This small molecule binds to this protein.
Small molecule (SMILES): CC(=O)N[C@@H]1[C@@H](O)[C@H](O)[C@@H](CO)O[C@H]1O

Binding-site contacts:
Ligand atom O6 contacts residue SER89 of chain 30.D at 2.8 Å (h-bond).
Ligand atom C6 contacts residue LEU91 of chain 30.D at 4.2 Å (hydrophobic).
Ligand atom C5 contacts residue SER89 of chain 30.D at 3.3 Å.
Ligand atom C5 contacts residue LEU151 of chain 30.D at 3.8 Å (hydrophobic).
Ligand atom C5 contacts residue ASN87 of chain 30.D at 3.7 Å.
Ligand atom C7 contacts residue ASN87 of chain 30.D at 3.8 Å.
Ligand atom O5 contacts residue ASN87 of chain 30.D at 2.3 Å (h-bond).
Ligand atom C6 contacts residue SER89 of chain 30.D at 3.6 Å.
Ligand atom C8 contacts residue ILE155 of chain 30.D at 3.7 Å (hydrophobic).
Ligand atom O7 contacts residue ASN87 of chain 30.D at 4.1 Å.
Ligand atom O5 contacts residue SER89 of chain 30.D at 2.8 Å (h-bond).
Ligand atom C1 contacts residue ASN87 of chain 30.D at 1.4 Å.
Ligand atom C6 contacts residue LEU151 of chain 30.D at 3.7 Å (hydrophobic).
Ligand atom C3 contacts residue LEU151 of chain 30.D at 4.2 Å (hydrophobic).
Ligand atom N2 contacts residue ASN87 of chain 30.D at 2.9 Å (h-bond).
Ligand atom O6 contacts residue LEU151 of chain 30.D at 3.4 Å.
Ligand atom C1 contacts residue SER89 of chain 30.D at 3.3 Å.
Ligand atom O6 contacts residue LEU91 of chain 30.D at 4.0 Å.
Ligand atom O4 contacts residue LEU151 of chain 30.D at 3.3 Å.
Ligand atom C3 contacts residue ASN87 of chain 30.D at 3.8 Å.
Ligand atom N2 contacts residue ILE155 of chain 30.D at 4.1 Å.
Ligand atom C2 contacts residue ASN87 of chain 30.D at 2.4 Å.
Ligand atom C4 contacts residue LEU151 of chain 30.D at 4.0 Å (hydrophobic).
Ligand atom C7 contacts residue ILE155 of chain 30.D at 4.3 Å (hydrophobic).
Ligand atom C4 contacts residue ASN87 of chain 30.D at 4.2 Å.

Sequence of chain 30.D:
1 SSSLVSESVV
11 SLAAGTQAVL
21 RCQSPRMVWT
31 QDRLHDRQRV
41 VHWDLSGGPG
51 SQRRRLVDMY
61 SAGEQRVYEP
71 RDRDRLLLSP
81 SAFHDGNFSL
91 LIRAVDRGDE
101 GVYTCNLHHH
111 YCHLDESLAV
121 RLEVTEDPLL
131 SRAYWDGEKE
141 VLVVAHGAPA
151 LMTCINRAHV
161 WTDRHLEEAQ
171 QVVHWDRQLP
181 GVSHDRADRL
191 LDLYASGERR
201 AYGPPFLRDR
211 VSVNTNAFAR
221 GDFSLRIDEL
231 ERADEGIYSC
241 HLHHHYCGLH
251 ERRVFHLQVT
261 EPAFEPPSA